A small-molecule ligand and the protein it binds are described below.
Small molecule (SMILES): CC(C)CCC[C@@H](C)[C@H]1CC[C@H]2[C@@H]3CC=C4C[C@@H](O)CC[C@]4(C)[C@H]3CC[C@]12C

Sequence of chain 1.C:
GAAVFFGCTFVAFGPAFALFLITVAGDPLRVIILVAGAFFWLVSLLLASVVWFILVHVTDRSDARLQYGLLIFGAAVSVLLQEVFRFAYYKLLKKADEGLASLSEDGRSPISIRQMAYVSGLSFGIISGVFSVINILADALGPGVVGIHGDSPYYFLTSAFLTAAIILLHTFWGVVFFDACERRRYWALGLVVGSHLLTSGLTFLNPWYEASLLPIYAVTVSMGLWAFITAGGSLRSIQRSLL

Binding-site contacts:
Ligand atom C4 contacts residue LEU214 of chain 1.C at 3.7 Å (hydrophobic).
Ligand atom C11 contacts residue TYR210 of chain 1.C at 4.3 Å (hydrophobic).
Ligand atom C12 contacts residue TYR155 of chain 1.C at 3.6 Å (hydrophobic).
Ligand atom C11 contacts residue TYR155 of chain 1.C at 4.0 Å (hydrophobic).
Ligand atom C18 contacts residue TYR210 of chain 1.C at 3.6 Å (hydrophobic).
Ligand atom C5 contacts residue LEU214 of chain 1.C at 4.5 Å (hydrophobic).
Ligand atom C21 contacts residue TYR155 of chain 1.C at 4.2 Å (hydrophobic).
Ligand atom C19 contacts residue THR159 of chain 1.C at 3.8 Å.
Ligand atom C19 contacts residue TYR210 of chain 1.C at 3.8 Å (hydrophobic).
Ligand atom C3 contacts residue LEU214 of chain 1.C at 4.4 Å (hydrophobic).
Ligand atom C2 contacts residue LEU214 of chain 1.C at 4.5 Å (hydrophobic).
Ligand atom C6 contacts residue LEU215 of chain 1.C at 4.4 Å (hydrophobic).
Ligand atom O1 contacts residue LEU214 of chain 1.C at 4.3 Å.
Ligand atom C16 contacts residue GLU211 of chain 1.C at 3.9 Å.
Ligand atom C19 contacts residue LEU214 of chain 1.C at 3.8 Å (hydrophobic).
Ligand atom C8 contacts residue TYR210 of chain 1.C at 4.4 Å (hydrophobic).
Ligand atom O1 contacts residue PHE162 of chain 1.C at 4.4 Å.
Ligand atom C15 contacts residue GLU211 of chain 1.C at 3.7 Å.